A protein and the small-molecule ligand that binds it are described below.
Small molecule (SMILES): O=c1[nH]cnc2c1ncn2[C@@H]1O[C@H](COP(=O)(O)O)[C@@H](O)[C@H]1O

Binding-site contacts:
Ligand atom O6 contacts residue MET265 of chain 1.A at 3.2 Å (h-bond).
Ligand atom P contacts residue GLY238 of chain 1.A at 3.7 Å.
Ligand atom O2' contacts residue ASP215 of chain 1.A at 2.6 Å (salt-bridge).
Ligand atom N1 contacts residue GLU290 of chain 1.A at 2.7 Å (salt-bridge).
Ligand atom O6 contacts residue GLY266 of chain 1.A at 2.6 Å (h-bond).
Ligand atom N3 contacts residue CYS182 of chain 1.A at 3.5 Å.
Ligand atom N7 contacts residue GLY264 of chain 1.A at 3.5 Å.
Ligand atom C2 contacts residue CYS182 of chain 1.A at 3.2 Å (hydrophobic).
Ligand atom O2P contacts residue GLY216 of chain 1.A at 3.6 Å.
Ligand atom C4' contacts residue ASP215 of chain 1.A at 3.6 Å.
Ligand atom C6 contacts residue GLY266 of chain 1.A at 3.5 Å.
Ligand atom O5' contacts residue GLY216 of chain 1.A at 3.5 Å.
Ligand atom P contacts residue SER180 of chain 1.A at 3.7 Å.
Ligand atom O1P contacts residue GLY238 of chain 1.A at 2.6 Å (h-bond).
Ligand atom O5' contacts residue GLY179 of chain 1.A at 3.4 Å.
Ligand atom C2 contacts residue 8L11 of chain 1.F at 3.5 Å.
Ligand atom O2P contacts residue SER180 of chain 1.A at 3.0 Å (h-bond).
Ligand atom O3P contacts residue SER239 of chain 1.A at 3.2 Å (h-bond).
Ligand atom O6 contacts residue GLY264 of chain 1.A at 3.3 Å.
Ligand atom O3P contacts residue TYR262 of chain 1.A at 2.8 Å (h-bond).
Ligand atom N7 contacts residue ILE181 of chain 1.A at 3.4 Å.
Ligand atom C3' contacts residue ASP215 of chain 1.A at 3.4 Å.
Ligand atom O3P contacts residue SER180 of chain 1.A at 2.5 Å (h-bond).
Ligand atom O2P contacts residue GLY179 of chain 1.A at 3.4 Å.
Ligand atom O2P contacts residue GLY217 of chain 1.A at 2.7 Å (h-bond).
Ligand atom N7 contacts residue MET265 of chain 1.A at 2.9 Å (h-bond).
Ligand atom O2' contacts residue ASN154 of chain 1.A at 3.5 Å (h-bond).
Ligand atom C5 contacts residue MET265 of chain 1.A at 3.6 Å (hydrophobic).
Ligand atom O1P contacts residue SER239 of chain 1.A at 3.6 Å.
Ligand atom O6 contacts residue GLY291 of chain 1.A at 3.6 Å.
Ligand atom C5' contacts residue TYR262 of chain 1.A at 3.6 Å (hydrophobic).
Ligand atom O3' contacts residue ASP215 of chain 1.A at 2.3 Å (salt-bridge).
Ligand atom C6 contacts residue GLU290 of chain 1.A at 3.6 Å.
Ligand atom O6 contacts residue GLU290 of chain 1.A at 3.6 Å (salt-bridge).
Ligand atom C2 contacts residue GLU290 of chain 1.A at 3.5 Å.
Ligand atom O1P contacts residue MET237 of chain 1.A at 3.5 Å.
Ligand atom C4 contacts residue ILE181 of chain 1.A at 3.6 Å (hydrophobic).
Ligand atom O3' contacts residue ALA50 of chain 1.A at 3.7 Å.
Ligand atom C5 contacts residue ILE181 of chain 1.A at 3.4 Å (hydrophobic).
Ligand atom C8 contacts residue ILE181 of chain 1.A at 3.7 Å (hydrophobic).

Sequence of chain 1.A:
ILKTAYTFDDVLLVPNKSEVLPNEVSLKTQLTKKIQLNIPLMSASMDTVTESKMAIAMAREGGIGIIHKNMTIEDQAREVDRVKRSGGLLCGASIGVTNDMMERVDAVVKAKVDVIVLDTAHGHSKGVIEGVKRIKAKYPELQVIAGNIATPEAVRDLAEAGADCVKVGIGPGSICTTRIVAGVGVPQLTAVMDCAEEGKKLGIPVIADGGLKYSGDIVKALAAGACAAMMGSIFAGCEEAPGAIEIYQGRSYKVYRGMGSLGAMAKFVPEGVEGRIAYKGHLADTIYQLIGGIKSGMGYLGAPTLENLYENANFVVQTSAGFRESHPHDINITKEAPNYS